Sequence of chain 7.E:
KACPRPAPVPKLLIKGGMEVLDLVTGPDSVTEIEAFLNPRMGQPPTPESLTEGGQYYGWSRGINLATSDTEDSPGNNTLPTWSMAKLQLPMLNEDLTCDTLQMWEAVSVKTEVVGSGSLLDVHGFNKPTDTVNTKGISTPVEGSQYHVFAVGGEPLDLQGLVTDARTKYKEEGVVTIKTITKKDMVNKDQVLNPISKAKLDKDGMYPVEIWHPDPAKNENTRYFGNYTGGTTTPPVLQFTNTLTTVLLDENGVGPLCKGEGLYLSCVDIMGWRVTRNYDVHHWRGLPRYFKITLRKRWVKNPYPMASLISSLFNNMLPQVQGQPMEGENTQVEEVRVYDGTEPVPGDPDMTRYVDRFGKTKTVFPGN

Sequence of chain 7.A:
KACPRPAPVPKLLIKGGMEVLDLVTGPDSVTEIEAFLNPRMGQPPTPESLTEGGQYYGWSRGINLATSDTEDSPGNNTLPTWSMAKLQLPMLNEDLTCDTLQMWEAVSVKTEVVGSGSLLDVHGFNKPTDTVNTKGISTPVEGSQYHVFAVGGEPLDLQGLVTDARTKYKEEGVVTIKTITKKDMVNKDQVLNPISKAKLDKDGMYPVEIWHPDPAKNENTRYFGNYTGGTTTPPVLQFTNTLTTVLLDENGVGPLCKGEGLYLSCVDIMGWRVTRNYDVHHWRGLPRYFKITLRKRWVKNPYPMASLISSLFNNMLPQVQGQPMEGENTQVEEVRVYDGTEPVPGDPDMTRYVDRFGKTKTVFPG

This protein binds this small molecule.
Small molecule (SMILES): CC(=O)N[C@H]1[C@H]([C@H](O)[C@H](O)CO)O[C@@](O[C@H]2[C@@H](O)[C@@H](CO)O[C@@H](O[C@H]3[C@H](O)[C@@H](O)[C@H](O)O[C@@H]3CO)[C@@H]2O)(C(=O)O)C[C@@H]1O

Binding-site contacts:
Ligand atom C5 contacts residue ASN93 of chain 7.E at 4.3 Å.
Ligand atom C7 contacts residue TYR72 of chain 7.E at 4.2 Å (hydrophobic).
Ligand atom C11 contacts residue ASP85 of chain 7.A at 3.8 Å.
Ligand atom C3 contacts residue GLY78 of chain 7.E at 4.2 Å.
Ligand atom C4 contacts residue GLY78 of chain 7.E at 3.4 Å.
Ligand atom O6 contacts residue ARG77 of chain 7.E at 4.0 Å.
Ligand atom O1A contacts residue GLY78 of chain 7.E at 3.6 Å (h-bond).
Ligand atom O10 contacts residue THR291 of chain 7.E at 4.0 Å.
Ligand atom O1A contacts residue TYR72 of chain 7.E at 3.4 Å.
Ligand atom C4 contacts residue TYR72 of chain 7.E at 3.2 Å (hydrophobic).
Ligand atom C10 contacts residue TYR72 of chain 7.E at 4.2 Å (hydrophobic).
Ligand atom C5 contacts residue TYR72 of chain 7.E at 3.5 Å (hydrophobic).
Ligand atom O1B contacts residue ARG77 of chain 7.E at 2.8 Å (salt-bridge).
Ligand atom O4 contacts residue THR291 of chain 7.E at 3.4 Å.
Ligand atom O3 contacts residue GLY78 of chain 7.E at 3.6 Å.
Ligand atom O6 contacts residue THR94 of chain 7.E at 3.7 Å.
Ligand atom N5 contacts residue TYR72 of chain 7.E at 3.2 Å (h-bond).
Ligand atom C3 contacts residue VAL296 of chain 7.E at 3.5 Å (hydrophobic).
Ligand atom O4 contacts residue HIS298 of chain 7.E at 3.1 Å (h-bond).
Ligand atom C3 contacts residue GLY78 of chain 7.E at 4.1 Å.
Ligand atom O8 contacts residue TYR72 of chain 7.E at 3.2 Å (h-bond).
Ligand atom O4 contacts residue VAL296 of chain 7.E at 4.2 Å.
Ligand atom O4 contacts residue GLY78 of chain 7.E at 3.1 Å.
Ligand atom O10 contacts residue ASN293 of chain 7.E at 3.8 Å.
Ligand atom O6 contacts residue GLY78 of chain 7.E at 3.8 Å.
Ligand atom O3 contacts residue VAL296 of chain 7.E at 4.2 Å.
Ligand atom C4 contacts residue ARG77 of chain 7.E at 4.2 Å.
Ligand atom C6 contacts residue ASN93 of chain 7.E at 3.5 Å.
Ligand atom C2 contacts residue GLY78 of chain 7.E at 4.2 Å.
Ligand atom C4 contacts residue HIS298 of chain 7.E at 3.7 Å.
Ligand atom C3 contacts residue HIS298 of chain 7.E at 3.6 Å.
Ligand atom O4 contacts residue TYR72 of chain 7.E at 3.9 Å.
Ligand atom O1B contacts residue TYR72 of chain 7.E at 3.7 Å.
Ligand atom O1A contacts residue ARG77 of chain 7.E at 3.1 Å (salt-bridge).
Ligand atom C6 contacts residue TYR72 of chain 7.E at 3.5 Å (hydrophobic).
Ligand atom O6 contacts residue ASN93 of chain 7.E at 2.8 Å (h-bond).
Ligand atom C8 contacts residue TYR72 of chain 7.E at 4.2 Å (hydrophobic).
Ligand atom C1 contacts residue TYR72 of chain 7.E at 3.7 Å (hydrophobic).
Ligand atom C1 contacts residue ARG77 of chain 7.E at 3.4 Å.
Ligand atom O4 contacts residue ILE79 of chain 7.E at 3.4 Å (h-bond).